Binding-site contacts:
Ligand atom BR1 contacts residue PHE61 of chain 1.B at 3.5 Å.
Ligand atom C13 contacts residue THR83 of chain 1.B at 3.9 Å.
Ligand atom C03 contacts residue TYR64 of chain 1.B at 3.8 Å (hydrophobic).
Ligand atom C09 contacts residue TYR64 of chain 1.B at 3.7 Å (hydrophobic).
Ligand atom C09 contacts residue THR83 of chain 1.B at 3.5 Å.
Ligand atom C08 contacts residue ILE84 of chain 1.B at 3.6 Å (hydrophobic).
Ligand atom O10 contacts residue SER135 of chain 1.B at 2.9 Å (h-bond).
Ligand atom S15 contacts residue ALA111 of chain 1.B at 3.5 Å.
Ligand atom C13 contacts residue PHE101 of chain 1.B at 3.7 Å (hydrophobic).
Ligand atom C09 contacts residue ASP81 of chain 1.B at 3.7 Å.
Ligand atom C14 contacts residue PHE101 of chain 1.B at 3.5 Å (hydrophobic).
Ligand atom C07 contacts residue TYR72 of chain 1.B at 3.5 Å (hydrophobic).
Ligand atom C14 contacts residue TRP96 of chain 1.B at 3.8 Å (hydrophobic).
Ligand atom C20 contacts residue GLN69 of chain 1.B at 3.8 Å.
Ligand atom C08 contacts residue THR83 of chain 1.B at 3.5 Å.
Ligand atom C19 contacts residue TYR72 of chain 1.B at 3.5 Å (hydrophobic).
Ligand atom C16 contacts residue TYR64 of chain 1.B at 3.9 Å (hydrophobic).
Ligand atom BR1 contacts residue GLY62 of chain 1.B at 3.8 Å.
Ligand atom C08 contacts residue ASP81 of chain 1.B at 3.6 Å.
Ligand atom N11 contacts residue THR83 of chain 1.B at 3.3 Å (h-bond).
Ligand atom O05 contacts residue TYR64 of chain 1.B at 3.3 Å.
Ligand atom O10 contacts residue TYR64 of chain 1.B at 2.6 Å (h-bond).
Ligand atom N11 contacts residue ASP81 of chain 1.B at 2.8 Å (salt-bridge).
Ligand atom O17 contacts residue TYR72 of chain 1.B at 3.9 Å.
Ligand atom C12 contacts residue TRP96 of chain 1.B at 3.8 Å (hydrophobic).
Ligand atom BR1 contacts residue GLN69 of chain 1.B at 3.7 Å.
Ligand atom C12 contacts residue ASP81 of chain 1.B at 3.7 Å.
Ligand atom S15 contacts residue TRP68 of chain 1.B at 3.8 Å.
Ligand atom C07 contacts residue ASP81 of chain 1.B at 3.6 Å.
Ligand atom O05 contacts residue ALA44 of chain 1.B at 3.7 Å.
Ligand atom C12 contacts residue TYR64 of chain 1.B at 3.8 Å (hydrophobic).
Ligand atom C06 contacts residue ALA44 of chain 1.B at 3.9 Å (hydrophobic).
Ligand atom O17 contacts residue TYR64 of chain 1.B at 3.5 Å.
Ligand atom C13 contacts residue ASP81 of chain 1.B at 3.7 Å.
Ligand atom C09 contacts residue SER135 of chain 1.B at 3.6 Å.
Ligand atom C18 contacts residue TYR72 of chain 1.B at 3.4 Å (hydrophobic).
Ligand atom O17 contacts residue TRP68 of chain 1.B at 3.0 Å (h-bond).
Ligand atom O10 contacts residue TRP96 of chain 1.B at 3.9 Å.
Ligand atom C16 contacts residue TRP68 of chain 1.B at 3.9 Å (hydrophobic).
Ligand atom C04 contacts residue TYR64 of chain 1.B at 3.7 Å (hydrophobic).

Sequence of chain 1.B:
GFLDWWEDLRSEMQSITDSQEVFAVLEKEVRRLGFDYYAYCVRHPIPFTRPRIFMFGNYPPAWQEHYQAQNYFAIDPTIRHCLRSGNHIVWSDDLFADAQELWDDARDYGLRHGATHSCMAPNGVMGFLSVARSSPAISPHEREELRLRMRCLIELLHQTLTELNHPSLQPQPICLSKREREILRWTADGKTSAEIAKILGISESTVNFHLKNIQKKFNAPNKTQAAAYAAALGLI

A small-molecule ligand and the protein it binds are described below.
Small molecule (SMILES): O=C(CCCOc1cccc(Br)c1)N[C@H]1CCSC1=O